The protein below binds the small molecule below.
Small molecule (SMILES): COc1cc(/C=C/CO)ccc1O

Sequence of chain 1.A:
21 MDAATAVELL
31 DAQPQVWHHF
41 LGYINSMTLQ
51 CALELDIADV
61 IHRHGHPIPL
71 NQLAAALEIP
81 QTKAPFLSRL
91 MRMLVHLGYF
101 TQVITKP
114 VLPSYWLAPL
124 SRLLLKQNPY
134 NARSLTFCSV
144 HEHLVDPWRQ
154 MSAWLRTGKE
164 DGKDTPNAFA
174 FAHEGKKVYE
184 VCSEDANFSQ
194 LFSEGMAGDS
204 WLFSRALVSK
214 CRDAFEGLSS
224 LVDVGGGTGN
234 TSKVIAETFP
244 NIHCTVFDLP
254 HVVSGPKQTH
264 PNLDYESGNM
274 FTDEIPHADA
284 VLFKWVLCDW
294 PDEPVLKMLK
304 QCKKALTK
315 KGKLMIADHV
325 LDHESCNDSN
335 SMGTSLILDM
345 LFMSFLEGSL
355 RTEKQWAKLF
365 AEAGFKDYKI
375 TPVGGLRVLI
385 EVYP

Sequence of chain 1.B:
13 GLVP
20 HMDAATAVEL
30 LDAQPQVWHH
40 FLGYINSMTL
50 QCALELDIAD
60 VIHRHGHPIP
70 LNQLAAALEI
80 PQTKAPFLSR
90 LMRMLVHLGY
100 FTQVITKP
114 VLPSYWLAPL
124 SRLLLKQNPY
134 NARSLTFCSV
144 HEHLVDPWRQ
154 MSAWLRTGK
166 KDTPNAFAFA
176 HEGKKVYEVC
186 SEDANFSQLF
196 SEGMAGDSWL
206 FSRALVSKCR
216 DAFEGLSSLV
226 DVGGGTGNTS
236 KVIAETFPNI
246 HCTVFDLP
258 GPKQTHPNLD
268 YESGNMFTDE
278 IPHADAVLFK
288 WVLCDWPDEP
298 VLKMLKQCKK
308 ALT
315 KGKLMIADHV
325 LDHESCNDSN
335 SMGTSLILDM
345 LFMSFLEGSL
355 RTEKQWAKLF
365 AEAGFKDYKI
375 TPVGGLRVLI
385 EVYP

Binding-site contacts:
Ligand atom O3 contacts residue SER142 of chain 1.A at 2.9 Å (h-bond).
Ligand atom C6 contacts residue PHE195 of chain 1.A at 3.9 Å (hydrophobic).
Ligand atom C10 contacts residue MET199 of chain 1.A at 4.1 Å (hydrophobic).
Ligand atom C9 contacts residue TRP288 of chain 1.A at 3.6 Å (hydrophobic).
Ligand atom C2 contacts residue CYS141 of chain 1.A at 3.6 Å (hydrophobic).
Ligand atom C6 contacts residue MET199 of chain 1.A at 4.0 Å (hydrophobic).
Ligand atom C2 contacts residue LEU147 of chain 1.A at 3.7 Å (hydrophobic).
Ligand atom C7 contacts residue MET199 of chain 1.A at 3.8 Å (hydrophobic).
Ligand atom O1 contacts residue ASP292 of chain 1.A at 2.5 Å (salt-bridge).
Ligand atom C2 contacts residue SER142 of chain 1.A at 3.8 Å.
Ligand atom O1 contacts residue LEU350 of chain 1.A at 4.0 Å.
Ligand atom C3 contacts residue LEU342 of chain 1.A at 3.7 Å (hydrophobic).
Ligand atom C5 contacts residue SER142 of chain 1.A at 3.8 Å.
Ligand atom C4 contacts residue LEU138 of chain 1.A at 3.8 Å (hydrophobic).
Ligand atom O2 contacts residue PHE40 of chain 1.B at 3.3 Å.
Ligand atom C1 contacts residue PHE346 of chain 1.A at 3.8 Å (hydrophobic).
Ligand atom C2 contacts residue PHE349 of chain 1.A at 3.8 Å (hydrophobic).
Ligand atom C5 contacts residue LEU138 of chain 1.A at 3.6 Å (hydrophobic).
Ligand atom C7 contacts residue PHE346 of chain 1.A at 3.7 Å (hydrophobic).
Ligand atom C4 contacts residue LEU345 of chain 1.A at 3.6 Å (hydrophobic).
Ligand atom C8 contacts residue MET199 of chain 1.A at 3.8 Å (hydrophobic).
Ligand atom C1 contacts residue TRP288 of chain 1.A at 3.7 Å (hydrophobic).
Ligand atom C10 contacts residue ASP292 of chain 1.A at 3.3 Å.
Ligand atom C10 contacts residue TRP288 of chain 1.A at 3.2 Å (hydrophobic).
Ligand atom C10 contacts residue CYS291 of chain 1.A at 4.0 Å (hydrophobic).
Ligand atom C3 contacts residue LEU138 of chain 1.A at 4.1 Å (hydrophobic).
Ligand atom C9 contacts residue PHE346 of chain 1.A at 3.7 Å (hydrophobic).
Ligand atom O3 contacts residue LEU138 of chain 1.A at 3.7 Å.
Ligand atom O2 contacts residue LEU138 of chain 1.A at 3.8 Å.
Ligand atom O3 contacts residue LEU345 of chain 1.A at 3.8 Å.
Ligand atom C3 contacts residue LEU345 of chain 1.A at 4.1 Å (hydrophobic).
Ligand atom C5 contacts residue LEU345 of chain 1.A at 3.6 Å (hydrophobic).
Ligand atom C9 contacts residue MET199 of chain 1.A at 3.8 Å (hydrophobic).
Ligand atom O2 contacts residue SER142 of chain 1.A at 2.7 Å (h-bond).
Ligand atom C8 contacts residue PHE346 of chain 1.A at 3.7 Å (hydrophobic).
Ligand atom C6 contacts residue LEU345 of chain 1.A at 4.1 Å (hydrophobic).
Ligand atom O1 contacts residue TRP288 of chain 1.A at 3.6 Å (h-bond).
Ligand atom C4 contacts residue SER142 of chain 1.A at 3.7 Å.
Ligand atom O2 contacts residue LEU345 of chain 1.A at 3.8 Å.
Ligand atom C2 contacts residue PHE195 of chain 1.A at 4.1 Å (hydrophobic).